Sequence of chain 19.A:
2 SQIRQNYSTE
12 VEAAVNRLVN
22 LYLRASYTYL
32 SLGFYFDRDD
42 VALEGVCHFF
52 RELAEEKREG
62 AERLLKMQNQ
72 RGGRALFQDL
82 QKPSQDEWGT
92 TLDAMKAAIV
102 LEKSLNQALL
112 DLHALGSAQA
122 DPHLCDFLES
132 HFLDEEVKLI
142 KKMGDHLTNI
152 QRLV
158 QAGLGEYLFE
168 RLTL

Sequence of chain 7.A:
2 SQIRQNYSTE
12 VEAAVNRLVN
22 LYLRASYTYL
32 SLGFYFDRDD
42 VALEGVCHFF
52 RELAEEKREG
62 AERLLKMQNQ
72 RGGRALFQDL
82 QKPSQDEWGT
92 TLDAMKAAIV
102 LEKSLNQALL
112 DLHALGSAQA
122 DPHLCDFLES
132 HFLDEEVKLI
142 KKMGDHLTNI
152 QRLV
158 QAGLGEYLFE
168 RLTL

Binding-site contacts:
Ligand atom C7 contacts residue LEU24 of chain 7.A at 4.4 Å (hydrophobic).
Ligand atom C7 contacts residue DIE1 of chain 7.I at 1.0 Å.
Ligand atom C3 contacts residue DIE1 of chain 7.I at 1.0 Å.
Ligand atom C6 contacts residue ARG59 of chain 7.A at 4.4 Å.
Ligand atom C4 contacts residue LEU81 of chain 19.A at 4.1 Å (hydrophobic).
Ligand atom O1 contacts residue DIE1 of chain 7.I at 1.7 Å.
Ligand atom O1 contacts residue ARG59 of chain 7.A at 3.1 Å.
Ligand atom C10 contacts residue DIE1 of chain 7.I at 2.4 Å.
Ligand atom C2 contacts residue LEU24 of chain 7.A at 4.5 Å (hydrophobic).
Ligand atom C5 contacts residue DIE1 of chain 7.I at 1.0 Å.
Ligand atom C1 contacts residue ARG59 of chain 7.A at 4.1 Å.
Ligand atom C4 contacts residue LEU24 of chain 19.A at 4.2 Å (hydrophobic).
Ligand atom C8 contacts residue SER27 of chain 7.A at 3.4 Å.
Ligand atom C5 contacts residue SER27 of chain 19.A at 3.9 Å.
Ligand atom C1 contacts residue DIE1 of chain 7.I at 1.4 Å.
Ligand atom C5 contacts residue TYR28 of chain 19.A at 4.0 Å (hydrophobic).
Ligand atom C9 contacts residue DIE1 of chain 7.I at 1.4 Å.
Ligand atom C9 contacts residue SER27 of chain 19.A at 3.6 Å.
Ligand atom C9 contacts residue GLU63 of chain 7.A at 4.4 Å.
Ligand atom C7 contacts residue SER27 of chain 7.A at 3.9 Å.
Ligand atom C3 contacts residue LEU81 of chain 19.A at 3.9 Å (hydrophobic).
Ligand atom O1 contacts residue SER27 of chain 7.A at 4.2 Å.
Ligand atom C8 contacts residue DIE1 of chain 7.I at 0.6 Å.
Ligand atom C2 contacts residue DIE1 of chain 7.I at 0.8 Å.
Ligand atom C6 contacts residue DIE1 of chain 7.I at 0.6 Å.
Ligand atom C4 contacts residue TYR28 of chain 19.A at 4.0 Å (hydrophobic).
Ligand atom C4 contacts residue DIE1 of chain 7.I at 1.1 Å.
Ligand atom C1 contacts residue LEU24 of chain 7.A at 4.4 Å (hydrophobic).
Ligand atom C7 contacts residue TYR28 of chain 7.A at 4.3 Å (hydrophobic).
Ligand atom C9 contacts residue ARG59 of chain 7.A at 3.9 Å.
Ligand atom C10 contacts residue ALA55 of chain 19.A at 3.9 Å (hydrophobic).
Ligand atom O1 contacts residue ARG59 of chain 19.A at 4.0 Å.
Ligand atom C10 contacts residue ARG59 of chain 19.A at 3.2 Å.
Ligand atom C3 contacts residue LEU81 of chain 7.A at 4.1 Å (hydrophobic).
Ligand atom C6 contacts residue SER27 of chain 19.A at 3.9 Å.
Ligand atom C10 contacts residue ARG59 of chain 7.A at 3.6 Å.
Ligand atom C10 contacts residue SER27 of chain 19.A at 3.2 Å.

A small-molecule ligand and the protein it binds are described below.
Small molecule (SMILES): CCc1cccc(CC)c1O